Sequence of chain 1.A:
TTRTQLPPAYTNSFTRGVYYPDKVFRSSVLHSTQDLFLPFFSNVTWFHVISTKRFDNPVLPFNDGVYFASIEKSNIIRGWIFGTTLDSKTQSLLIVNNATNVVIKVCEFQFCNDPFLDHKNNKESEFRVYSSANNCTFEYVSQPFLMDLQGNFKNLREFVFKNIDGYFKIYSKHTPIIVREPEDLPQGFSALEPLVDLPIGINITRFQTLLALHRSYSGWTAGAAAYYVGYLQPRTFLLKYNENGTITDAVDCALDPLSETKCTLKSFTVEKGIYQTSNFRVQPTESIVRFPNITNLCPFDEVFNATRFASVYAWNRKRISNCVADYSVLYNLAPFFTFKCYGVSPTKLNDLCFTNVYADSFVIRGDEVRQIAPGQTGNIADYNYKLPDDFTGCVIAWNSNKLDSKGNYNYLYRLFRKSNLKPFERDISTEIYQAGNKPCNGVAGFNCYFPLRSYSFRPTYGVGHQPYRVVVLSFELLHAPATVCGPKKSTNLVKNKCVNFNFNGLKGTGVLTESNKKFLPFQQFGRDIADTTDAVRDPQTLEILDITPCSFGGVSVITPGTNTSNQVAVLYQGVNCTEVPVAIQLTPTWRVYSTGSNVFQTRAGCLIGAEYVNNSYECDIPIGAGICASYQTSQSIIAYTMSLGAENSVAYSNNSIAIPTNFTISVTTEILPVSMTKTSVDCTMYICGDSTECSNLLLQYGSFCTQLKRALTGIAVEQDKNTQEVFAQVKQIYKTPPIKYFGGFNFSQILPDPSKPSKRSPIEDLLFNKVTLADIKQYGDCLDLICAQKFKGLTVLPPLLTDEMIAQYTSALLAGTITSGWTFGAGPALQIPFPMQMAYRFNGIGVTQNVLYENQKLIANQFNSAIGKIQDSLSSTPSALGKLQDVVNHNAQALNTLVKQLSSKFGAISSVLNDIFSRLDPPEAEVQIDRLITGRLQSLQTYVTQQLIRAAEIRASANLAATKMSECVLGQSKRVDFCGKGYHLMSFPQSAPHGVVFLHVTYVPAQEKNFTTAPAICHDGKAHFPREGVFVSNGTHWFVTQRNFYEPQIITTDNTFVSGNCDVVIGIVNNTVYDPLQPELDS

Binding-site contacts:
Ligand atom C5 contacts residue LYS555 of chain 1.A at 3.9 Å.
Ligand atom O6 contacts residue LYS555 of chain 1.A at 3.8 Å.
Ligand atom O5 contacts residue ASN279 of chain 1.G at 2.4 Å (h-bond).
Ligand atom C1 contacts residue GLU278 of chain 1.G at 3.8 Å.
Ligand atom C8 contacts residue GLU278 of chain 1.G at 4.1 Å.
Ligand atom N2 contacts residue ASN279 of chain 1.G at 2.9 Å (h-bond).
Ligand atom C2 contacts residue ASN279 of chain 1.G at 2.5 Å.
Ligand atom O5 contacts residue LYS555 of chain 1.A at 3.2 Å.
Ligand atom C7 contacts residue ASN279 of chain 1.G at 3.5 Å.
Ligand atom O7 contacts residue ASN279 of chain 1.G at 3.7 Å.
Ligand atom C5 contacts residue ASN279 of chain 1.G at 3.6 Å.
Ligand atom C3 contacts residue ASN279 of chain 1.G at 3.8 Å.
Ligand atom C6 contacts residue LYS555 of chain 1.A at 3.6 Å.
Ligand atom C1 contacts residue LYS555 of chain 1.A at 4.1 Å.
Ligand atom C1 contacts residue ASN279 of chain 1.G at 1.4 Å.
Ligand atom C4 contacts residue ASN279 of chain 1.G at 4.3 Å.
Ligand atom N2 contacts residue GLU278 of chain 1.G at 4.3 Å.
Ligand atom C7 contacts residue GLU278 of chain 1.G at 3.5 Å.
Ligand atom O7 contacts residue GLU278 of chain 1.G at 2.8 Å (salt-bridge).

Sequence of chain 1.G:
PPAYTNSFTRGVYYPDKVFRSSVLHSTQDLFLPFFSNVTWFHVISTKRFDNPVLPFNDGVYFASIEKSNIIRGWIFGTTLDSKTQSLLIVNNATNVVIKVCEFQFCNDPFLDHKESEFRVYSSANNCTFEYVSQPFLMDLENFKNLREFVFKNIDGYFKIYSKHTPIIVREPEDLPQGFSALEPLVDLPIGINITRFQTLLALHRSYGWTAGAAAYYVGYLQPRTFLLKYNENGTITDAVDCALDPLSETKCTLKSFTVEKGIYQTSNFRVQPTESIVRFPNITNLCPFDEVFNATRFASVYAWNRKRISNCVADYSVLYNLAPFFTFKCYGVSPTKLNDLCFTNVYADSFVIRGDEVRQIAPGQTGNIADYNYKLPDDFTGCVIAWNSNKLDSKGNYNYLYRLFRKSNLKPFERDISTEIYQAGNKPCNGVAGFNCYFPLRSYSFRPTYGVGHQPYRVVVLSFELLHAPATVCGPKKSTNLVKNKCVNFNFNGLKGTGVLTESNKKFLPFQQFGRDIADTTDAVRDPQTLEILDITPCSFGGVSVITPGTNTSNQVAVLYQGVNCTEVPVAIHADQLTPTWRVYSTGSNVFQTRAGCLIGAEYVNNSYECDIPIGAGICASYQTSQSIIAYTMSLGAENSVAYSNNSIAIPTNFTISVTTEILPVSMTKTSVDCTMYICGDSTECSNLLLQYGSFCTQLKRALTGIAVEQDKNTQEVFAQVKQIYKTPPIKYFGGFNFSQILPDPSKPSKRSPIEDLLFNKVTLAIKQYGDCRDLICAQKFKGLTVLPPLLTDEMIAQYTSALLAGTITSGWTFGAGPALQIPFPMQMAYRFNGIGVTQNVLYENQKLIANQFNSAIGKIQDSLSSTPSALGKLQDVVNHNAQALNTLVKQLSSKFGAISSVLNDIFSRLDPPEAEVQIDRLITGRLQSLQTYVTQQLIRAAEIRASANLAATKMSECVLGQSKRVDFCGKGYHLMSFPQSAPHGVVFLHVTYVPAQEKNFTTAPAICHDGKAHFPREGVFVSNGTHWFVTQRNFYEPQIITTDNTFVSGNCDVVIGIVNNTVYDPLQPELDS

The small molecule below binds the protein below.
Small molecule (SMILES): CC(=O)N[C@H]1[C@H](O[C@H]2[C@H](O)[C@@H](NC(C)=O)CO[C@@H]2CO)O[C@H](CO)[C@@H](O)[C@@H]1O